Binding-site contacts:
Ligand atom C2 contacts residue ASN218 of chain 1.B at 2.5 Å.
Ligand atom O5 contacts residue THR92 of chain 1.B at 3.6 Å.
Ligand atom C8 contacts residue ASN218 of chain 1.B at 4.4 Å.
Ligand atom O7 contacts residue ASN218 of chain 1.B at 3.6 Å (h-bond).
Ligand atom C6 contacts residue THR220 of chain 1.B at 4.4 Å.
Ligand atom C3 contacts residue ASN218 of chain 1.B at 3.8 Å.
Ligand atom C5 contacts residue ASN218 of chain 1.B at 3.7 Å.
Ligand atom N2 contacts residue ASN218 of chain 1.B at 2.9 Å (h-bond).
Ligand atom C1 contacts residue ASN218 of chain 1.B at 1.4 Å.
Ligand atom C6 contacts residue THR92 of chain 1.B at 3.9 Å.
Ligand atom O5 contacts residue ASN218 of chain 1.B at 2.4 Å (h-bond).
Ligand atom C4 contacts residue ASN218 of chain 1.B at 4.2 Å.
Ligand atom C5 contacts residue THR220 of chain 1.B at 4.5 Å.
Ligand atom C7 contacts residue ASN218 of chain 1.B at 3.4 Å.
Ligand atom C5 contacts residue THR92 of chain 1.B at 4.3 Å.

Sequence of chain 1.B:
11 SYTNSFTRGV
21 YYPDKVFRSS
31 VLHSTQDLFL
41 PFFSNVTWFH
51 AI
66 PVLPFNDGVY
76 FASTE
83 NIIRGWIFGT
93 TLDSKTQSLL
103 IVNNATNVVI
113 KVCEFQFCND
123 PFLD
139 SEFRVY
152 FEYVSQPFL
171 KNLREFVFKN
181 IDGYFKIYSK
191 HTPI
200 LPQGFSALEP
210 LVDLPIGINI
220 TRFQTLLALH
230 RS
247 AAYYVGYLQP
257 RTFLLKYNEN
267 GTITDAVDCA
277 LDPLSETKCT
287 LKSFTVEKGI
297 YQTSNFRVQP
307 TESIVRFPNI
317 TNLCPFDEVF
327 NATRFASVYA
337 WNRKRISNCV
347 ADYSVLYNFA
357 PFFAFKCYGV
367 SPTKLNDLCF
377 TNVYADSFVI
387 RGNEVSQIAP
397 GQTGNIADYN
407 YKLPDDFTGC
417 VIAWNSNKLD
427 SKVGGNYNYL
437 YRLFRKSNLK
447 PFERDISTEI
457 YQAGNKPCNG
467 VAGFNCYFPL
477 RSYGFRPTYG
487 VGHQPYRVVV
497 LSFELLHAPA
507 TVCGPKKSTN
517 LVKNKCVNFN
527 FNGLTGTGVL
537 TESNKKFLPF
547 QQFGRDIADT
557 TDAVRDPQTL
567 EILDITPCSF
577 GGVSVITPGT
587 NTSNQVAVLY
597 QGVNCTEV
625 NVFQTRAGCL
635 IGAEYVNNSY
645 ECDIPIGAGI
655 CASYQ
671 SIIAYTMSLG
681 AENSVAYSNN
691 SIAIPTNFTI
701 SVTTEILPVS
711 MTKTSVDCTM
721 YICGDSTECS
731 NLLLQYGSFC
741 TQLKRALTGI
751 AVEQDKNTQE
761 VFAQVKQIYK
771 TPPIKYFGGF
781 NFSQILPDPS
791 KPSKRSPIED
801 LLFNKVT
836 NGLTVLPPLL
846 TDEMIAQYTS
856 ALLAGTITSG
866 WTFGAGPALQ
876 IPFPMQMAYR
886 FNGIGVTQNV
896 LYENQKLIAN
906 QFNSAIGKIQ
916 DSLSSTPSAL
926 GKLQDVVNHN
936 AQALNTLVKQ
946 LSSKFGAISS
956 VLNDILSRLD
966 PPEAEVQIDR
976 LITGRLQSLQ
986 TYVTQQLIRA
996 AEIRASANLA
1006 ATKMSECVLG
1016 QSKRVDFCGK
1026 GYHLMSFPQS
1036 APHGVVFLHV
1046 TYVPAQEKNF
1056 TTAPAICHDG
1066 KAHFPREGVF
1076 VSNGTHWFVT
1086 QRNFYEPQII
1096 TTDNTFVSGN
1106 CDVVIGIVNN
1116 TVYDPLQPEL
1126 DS

This protein binds this small molecule.
Small molecule (SMILES): CC(=O)N[C@@H]1[C@@H](O)[C@H](O)[C@@H](CO)O[C@H]1O